Sequence of chain 3.D:
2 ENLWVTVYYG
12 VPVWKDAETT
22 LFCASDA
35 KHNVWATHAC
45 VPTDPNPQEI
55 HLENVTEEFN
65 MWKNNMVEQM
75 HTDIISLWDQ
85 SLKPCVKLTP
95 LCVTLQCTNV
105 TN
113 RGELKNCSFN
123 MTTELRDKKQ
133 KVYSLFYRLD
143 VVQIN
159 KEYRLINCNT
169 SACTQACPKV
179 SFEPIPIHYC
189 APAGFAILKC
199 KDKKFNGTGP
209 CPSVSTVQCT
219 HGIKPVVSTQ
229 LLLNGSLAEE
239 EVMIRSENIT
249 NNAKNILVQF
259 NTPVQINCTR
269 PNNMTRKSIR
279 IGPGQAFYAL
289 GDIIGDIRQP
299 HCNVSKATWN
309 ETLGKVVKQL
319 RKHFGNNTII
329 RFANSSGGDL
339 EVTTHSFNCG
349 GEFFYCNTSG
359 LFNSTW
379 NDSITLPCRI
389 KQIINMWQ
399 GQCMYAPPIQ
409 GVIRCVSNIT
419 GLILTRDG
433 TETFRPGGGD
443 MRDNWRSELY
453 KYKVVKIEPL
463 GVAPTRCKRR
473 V

Binding-site contacts:
Ligand atom O6 contacts residue CYS413 of chain 3.D at 4.0 Å.
Ligand atom C3 contacts residue VAL414 of chain 3.D at 3.8 Å (hydrophobic).
Ligand atom O7 contacts residue VAL224 of chain 3.D at 4.1 Å.
Ligand atom O6 contacts residue GLY348 of chain 3.D at 3.7 Å.
Ligand atom C1 contacts residue SER415 of chain 3.D at 4.2 Å.
Ligand atom O4 contacts residue GLU181 of chain 3.D at 4.1 Å.
Ligand atom C8 contacts residue ASN346 of chain 3.D at 3.5 Å.
Ligand atom O5 contacts residue NAG1 of chain 3.H at 3.9 Å.
Ligand atom C7 contacts residue ASN346 of chain 3.D at 4.2 Å.
Ligand atom C7 contacts residue ASN232 of chain 3.D at 3.3 Å.
Ligand atom O7 contacts residue PRO182 of chain 3.D at 4.0 Å.
Ligand atom C4 contacts residue ASN232 of chain 3.D at 4.2 Å.
Ligand atom C6 contacts residue GLU181 of chain 3.D at 3.7 Å.
Ligand atom C8 contacts residue PHE345 of chain 3.D at 4.2 Å (hydrophobic).
Ligand atom N2 contacts residue SER415 of chain 3.D at 3.3 Å (h-bond).
Ligand atom C5 contacts residue GLU181 of chain 3.D at 3.1 Å.
Ligand atom O7 contacts residue ASN232 of chain 3.D at 3.3 Å (h-bond).
Ligand atom O5 contacts residue GLU181 of chain 3.D at 3.8 Å.
Ligand atom C1 contacts residue VAL414 of chain 3.D at 4.0 Å (hydrophobic).
Ligand atom O5 contacts residue VAL414 of chain 3.D at 4.2 Å.
Ligand atom C6 contacts residue GLY348 of chain 3.D at 4.2 Å.
Ligand atom O4 contacts residue VAL414 of chain 3.D at 4.0 Å.
Ligand atom C2 contacts residue SER415 of chain 3.D at 4.1 Å.
Ligand atom O3 contacts residue CYS413 of chain 3.D at 3.8 Å.
Ligand atom C3 contacts residue SER415 of chain 3.D at 4.3 Å.
Ligand atom C3 contacts residue ASN232 of chain 3.D at 3.8 Å.
Ligand atom O3 contacts residue GLU181 of chain 3.D at 4.0 Å.
Ligand atom C8 contacts residue SER415 of chain 3.D at 4.0 Å.
Ligand atom C8 contacts residue LEU231 of chain 3.D at 3.8 Å (hydrophobic).
Ligand atom O5 contacts residue ASN232 of chain 3.D at 2.3 Å (h-bond).
Ligand atom C1 contacts residue GLU181 of chain 3.D at 4.1 Å.
Ligand atom C7 contacts residue SER415 of chain 3.D at 4.1 Å.
Ligand atom C1 contacts residue ASN232 of chain 3.D at 1.4 Å.
Ligand atom C8 contacts residue VAL224 of chain 3.D at 4.4 Å (hydrophobic).
Ligand atom C4 contacts residue VAL414 of chain 3.D at 4.0 Å (hydrophobic).
Ligand atom C4 contacts residue GLU181 of chain 3.D at 4.1 Å.
Ligand atom C5 contacts residue ASN232 of chain 3.D at 3.6 Å.
Ligand atom N2 contacts residue ASN232 of chain 3.D at 2.9 Å (h-bond).
Ligand atom C2 contacts residue ASN232 of chain 3.D at 2.5 Å.
Ligand atom C5 contacts residue VAL414 of chain 3.D at 3.5 Å (hydrophobic).

The protein below binds the small molecule below.
Small molecule (SMILES): CC(=O)N[C@H]1[C@H](O[C@H]2[C@H](O)[C@@H](NC(C)=O)CO[C@@H]2CO)O[C@H](CO)[C@@H](O[C@@H]2O[C@H](CO[C@H]3O[C@H](CO)[C@@H](O)[C@H](O)[C@@H]3O)[C@@H](O)[C@H](O)[C@@H]2O)[C@@H]1O